A small-molecule ligand and the protein it binds are described below.
Small molecule (SMILES): CC(=O)N[C@H]1[C@H](O[C@H]2[C@H](O)[C@@H](NC(C)=O)CO[C@@H]2CO)O[C@H](CO)[C@@H](O)[C@@H]1O

Sequence of chain 1.C:
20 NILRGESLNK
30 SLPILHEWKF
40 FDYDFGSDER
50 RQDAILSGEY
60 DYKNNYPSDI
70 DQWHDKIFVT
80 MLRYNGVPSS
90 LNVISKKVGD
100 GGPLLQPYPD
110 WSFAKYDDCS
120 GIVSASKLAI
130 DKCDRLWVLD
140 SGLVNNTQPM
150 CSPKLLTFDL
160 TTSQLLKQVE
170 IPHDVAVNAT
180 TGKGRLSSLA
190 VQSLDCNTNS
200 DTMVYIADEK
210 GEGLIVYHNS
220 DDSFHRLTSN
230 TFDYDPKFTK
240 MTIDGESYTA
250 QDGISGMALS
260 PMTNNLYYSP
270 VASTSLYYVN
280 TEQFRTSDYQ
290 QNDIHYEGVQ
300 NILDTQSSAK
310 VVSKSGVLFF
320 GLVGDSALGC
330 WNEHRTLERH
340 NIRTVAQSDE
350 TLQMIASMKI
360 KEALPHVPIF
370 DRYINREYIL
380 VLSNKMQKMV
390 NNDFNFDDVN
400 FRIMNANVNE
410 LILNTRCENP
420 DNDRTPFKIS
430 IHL

Binding-site contacts:
Ligand atom C4 contacts residue ASN144 of chain 1.C at 4.2 Å.
Ligand atom O7 contacts residue ASN144 of chain 1.C at 3.1 Å (h-bond).
Ligand atom C8 contacts residue ASN144 of chain 1.C at 3.9 Å.
Ligand atom O7 contacts residue ASN84 of chain 1.C at 3.7 Å.
Ligand atom C5 contacts residue ASN144 of chain 1.C at 3.7 Å.
Ligand atom C2 contacts residue ASN144 of chain 1.C at 2.5 Å.
Ligand atom C5 contacts residue ASN84 of chain 1.C at 3.8 Å.
Ligand atom C3 contacts residue ASN144 of chain 1.C at 3.8 Å.
Ligand atom C6 contacts residue ASN84 of chain 1.C at 4.2 Å.
Ligand atom C1 contacts residue ASN144 of chain 1.C at 1.4 Å.
Ligand atom C8 contacts residue VAL143 of chain 1.C at 3.6 Å (hydrophobic).
Ligand atom N2 contacts residue GLN147 of chain 1.C at 3.7 Å.
Ligand atom O5 contacts residue ASN144 of chain 1.C at 2.4 Å (h-bond).
Ligand atom O4 contacts residue ASN84 of chain 1.C at 4.4 Å.
Ligand atom C8 contacts residue MET149 of chain 1.C at 4.5 Å (hydrophobic).
Ligand atom C7 contacts residue ASN144 of chain 1.C at 3.1 Å.
Ligand atom O7 contacts residue TYR83 of chain 1.C at 4.4 Å.
Ligand atom C2 contacts residue GLN147 of chain 1.C at 4.2 Å.
Ligand atom C8 contacts residue GLN147 of chain 1.C at 4.3 Å.
Ligand atom N2 contacts residue ASN144 of chain 1.C at 2.9 Å (h-bond).